A protein and the small-molecule ligand that binds it are described below.
Small molecule (SMILES): CC(=O)N[C@H]1[C@H](O[C@H]2[C@H](O)[C@@H](NC(C)=O)CO[C@@H]2CO)O[C@H](CO)[C@@H](O)[C@@H]1O

Binding-site contacts:
Ligand atom C6 contacts residue PRO261 of chain 1.P at 4.2 Å (hydrophobic).
Ligand atom C7 contacts residue ASN416 of chain 1.P at 3.6 Å.
Ligand atom C8 contacts residue NAG1 of chain 1.LB at 3.6 Å.
Ligand atom C1 contacts residue ASN416 of chain 1.P at 1.4 Å.
Ligand atom C2 contacts residue ASN416 of chain 1.P at 2.3 Å.
Ligand atom C5 contacts residue ASN416 of chain 1.P at 3.7 Å.
Ligand atom C3 contacts residue ASN416 of chain 1.P at 3.7 Å.
Ligand atom C7 contacts residue NAG1 of chain 1.LB at 4.5 Å.
Ligand atom N2 contacts residue ASN416 of chain 1.P at 2.8 Å (h-bond).
Ligand atom C7 contacts residue ASN232 of chain 1.P at 4.4 Å.
Ligand atom O7 contacts residue NAG1 of chain 1.LB at 4.2 Å.
Ligand atom O5 contacts residue PRO261 of chain 1.P at 3.6 Å.
Ligand atom O6 contacts residue PRO261 of chain 1.P at 3.4 Å.
Ligand atom C8 contacts residue ASN232 of chain 1.P at 3.8 Å.
Ligand atom O7 contacts residue ASN416 of chain 1.P at 3.9 Å.
Ligand atom C4 contacts residue ASN416 of chain 1.P at 4.2 Å.
Ligand atom O5 contacts residue ASN416 of chain 1.P at 2.4 Å (h-bond).

Sequence of chain 1.P:
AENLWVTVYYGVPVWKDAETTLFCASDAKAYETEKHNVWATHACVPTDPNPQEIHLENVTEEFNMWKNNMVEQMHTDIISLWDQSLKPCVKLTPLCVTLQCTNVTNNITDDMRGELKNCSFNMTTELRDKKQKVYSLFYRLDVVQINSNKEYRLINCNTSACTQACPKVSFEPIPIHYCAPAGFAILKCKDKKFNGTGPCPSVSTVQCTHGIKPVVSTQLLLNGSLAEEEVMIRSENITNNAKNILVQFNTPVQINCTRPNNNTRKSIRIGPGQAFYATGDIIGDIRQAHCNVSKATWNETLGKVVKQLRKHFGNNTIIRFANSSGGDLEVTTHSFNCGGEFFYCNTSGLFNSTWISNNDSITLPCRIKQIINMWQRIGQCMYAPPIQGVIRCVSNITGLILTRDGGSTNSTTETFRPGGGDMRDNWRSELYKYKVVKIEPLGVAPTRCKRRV